Binding-site contacts:
Ligand atom C2 contacts residue GLU105 of chain 1.ZA at 4.5 Å.
Ligand atom O5 contacts residue ARG56 of chain 1.ZA at 4.3 Å.
Ligand atom O5 contacts residue ASN88 of chain 1.ZA at 2.0 Å (h-bond).
Ligand atom N2 contacts residue ARG56 of chain 1.ZA at 3.0 Å (salt-bridge).
Ligand atom C8 contacts residue SER54 of chain 1.ZA at 4.4 Å.
Ligand atom C7 contacts residue ARG56 of chain 1.ZA at 4.1 Å.
Ligand atom N2 contacts residue ASN88 of chain 1.ZA at 3.4 Å (h-bond).
Ligand atom C2 contacts residue ARG56 of chain 1.ZA at 3.6 Å.
Ligand atom C1 contacts residue ASN88 of chain 1.ZA at 1.4 Å.
Ligand atom N2 contacts residue ILE58 of chain 1.ZA at 3.2 Å.
Ligand atom C3 contacts residue ASN88 of chain 1.ZA at 3.8 Å.
Ligand atom C6 contacts residue GLY89 of chain 1.ZA at 3.7 Å.
Ligand atom C5 contacts residue GLY89 of chain 1.ZA at 4.5 Å.
Ligand atom O7 contacts residue ILE58 of chain 1.ZA at 4.4 Å.
Ligand atom C5 contacts residue ASN88 of chain 1.ZA at 3.4 Å.
Ligand atom C8 contacts residue ILE58 of chain 1.ZA at 3.5 Å (hydrophobic).
Ligand atom O6 contacts residue GLY89 of chain 1.ZA at 4.0 Å.
Ligand atom O5 contacts residue GLY89 of chain 1.ZA at 3.7 Å.
Ligand atom C6 contacts residue ASN88 of chain 1.ZA at 4.3 Å.
Ligand atom C2 contacts residue ILE58 of chain 1.ZA at 4.0 Å (hydrophobic).
Ligand atom C3 contacts residue ARG56 of chain 1.ZA at 4.5 Å.
Ligand atom C1 contacts residue GLY89 of chain 1.ZA at 4.4 Å.
Ligand atom C1 contacts residue ILE58 of chain 1.ZA at 4.3 Å (hydrophobic).
Ligand atom C1 contacts residue ARG56 of chain 1.ZA at 3.0 Å.
Ligand atom C8 contacts residue ARG56 of chain 1.ZA at 3.6 Å.
Ligand atom C4 contacts residue ASN88 of chain 1.ZA at 4.1 Å.
Ligand atom C2 contacts residue ASN88 of chain 1.ZA at 2.6 Å.
Ligand atom C7 contacts residue ILE58 of chain 1.ZA at 3.5 Å (hydrophobic).

The protein below binds the small molecule below.
Small molecule (SMILES): CC(=O)N[C@@H]1[C@@H](O)[C@H](O)[C@@H](CO)O[C@H]1O

Sequence of chain 1.ZA:
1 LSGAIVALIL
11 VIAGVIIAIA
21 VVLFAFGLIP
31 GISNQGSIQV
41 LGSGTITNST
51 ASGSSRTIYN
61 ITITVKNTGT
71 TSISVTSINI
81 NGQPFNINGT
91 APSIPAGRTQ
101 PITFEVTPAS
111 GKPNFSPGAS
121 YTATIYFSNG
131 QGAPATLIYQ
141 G